Binding-site contacts:
Ligand atom C8 contacts residue GLY441 of chain 1.G at 4.3 Å.
Ligand atom C5 contacts residue ILE324 of chain 1.G at 4.3 Å (hydrophobic).
Ligand atom C5 contacts residue ASN303 of chain 1.G at 3.8 Å.
Ligand atom C8 contacts residue VAL442 of chain 1.G at 3.6 Å (hydrophobic).
Ligand atom O5 contacts residue ASN303 of chain 1.G at 2.5 Å (h-bond).
Ligand atom C2 contacts residue ASN303 of chain 1.G at 2.6 Å.
Ligand atom C3 contacts residue ASN303 of chain 1.G at 3.9 Å.
Ligand atom C8 contacts residue ASN303 of chain 1.G at 4.1 Å.
Ligand atom C4 contacts residue ASN303 of chain 1.G at 4.4 Å.
Ligand atom O6 contacts residue ILE324 of chain 1.G at 4.3 Å.
Ligand atom O5 contacts residue ILE324 of chain 1.G at 3.5 Å.
Ligand atom N2 contacts residue ASN303 of chain 1.G at 3.0 Å (h-bond).
Ligand atom C7 contacts residue ASN303 of chain 1.G at 3.3 Å.
Ligand atom C1 contacts residue ILE324 of chain 1.G at 3.9 Å (hydrophobic).
Ligand atom O7 contacts residue ASN303 of chain 1.G at 3.3 Å (h-bond).
Ligand atom C1 contacts residue ASN303 of chain 1.G at 1.5 Å.

This small molecule binds to this protein.
Small molecule (SMILES): CC(=O)N[C@@H]1[C@@H](O)[C@H](O)[C@@H](CO)O[C@H]1O

Sequence of chain 1.G:
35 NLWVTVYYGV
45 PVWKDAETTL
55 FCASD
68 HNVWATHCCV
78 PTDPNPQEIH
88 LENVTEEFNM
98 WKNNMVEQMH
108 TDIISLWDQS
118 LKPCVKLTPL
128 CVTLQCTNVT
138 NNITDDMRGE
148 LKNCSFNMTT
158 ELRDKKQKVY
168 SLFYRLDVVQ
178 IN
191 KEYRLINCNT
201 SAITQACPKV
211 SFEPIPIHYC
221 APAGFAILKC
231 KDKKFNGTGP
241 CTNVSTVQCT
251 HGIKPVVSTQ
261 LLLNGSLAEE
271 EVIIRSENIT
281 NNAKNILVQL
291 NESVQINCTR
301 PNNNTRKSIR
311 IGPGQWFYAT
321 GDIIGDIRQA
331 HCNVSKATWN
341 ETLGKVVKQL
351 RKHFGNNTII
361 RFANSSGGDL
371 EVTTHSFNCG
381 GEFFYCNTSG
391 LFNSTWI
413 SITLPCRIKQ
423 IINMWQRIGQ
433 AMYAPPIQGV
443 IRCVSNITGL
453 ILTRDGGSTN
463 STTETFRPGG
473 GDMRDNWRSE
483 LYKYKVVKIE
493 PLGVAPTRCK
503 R